The protein below binds the small molecule below.
Small molecule (SMILES): CC(=O)N[C@H]1[C@H](O[C@H]2[C@H](O)[C@@H](NC(C)=O)CO[C@@H]2CO)O[C@H](CO)[C@@H](O)[C@@H]1O

Binding-site contacts:
Ligand atom O5 contacts residue GLU281 of chain 1.A at 4.2 Å.
Ligand atom C4 contacts residue ASN282 of chain 1.A at 4.2 Å.
Ligand atom O5 contacts residue ASN282 of chain 1.A at 2.3 Å (h-bond).
Ligand atom C1 contacts residue ASN282 of chain 1.A at 1.4 Å.
Ligand atom C8 contacts residue ASN282 of chain 1.A at 3.2 Å.
Ligand atom N2 contacts residue ASN282 of chain 1.A at 2.8 Å (h-bond).
Ligand atom C2 contacts residue ASN282 of chain 1.A at 2.5 Å.
Ligand atom O6 contacts residue ASN282 of chain 1.A at 4.4 Å.
Ligand atom C5 contacts residue ASN282 of chain 1.A at 3.6 Å.
Ligand atom O7 contacts residue ASN282 of chain 1.A at 3.1 Å (h-bond).
Ligand atom C3 contacts residue ASN282 of chain 1.A at 3.8 Å.
Ligand atom C7 contacts residue ASN282 of chain 1.A at 2.8 Å.
Ligand atom C1 contacts residue GLU281 of chain 1.A at 4.5 Å.

Sequence of chain 1.A:
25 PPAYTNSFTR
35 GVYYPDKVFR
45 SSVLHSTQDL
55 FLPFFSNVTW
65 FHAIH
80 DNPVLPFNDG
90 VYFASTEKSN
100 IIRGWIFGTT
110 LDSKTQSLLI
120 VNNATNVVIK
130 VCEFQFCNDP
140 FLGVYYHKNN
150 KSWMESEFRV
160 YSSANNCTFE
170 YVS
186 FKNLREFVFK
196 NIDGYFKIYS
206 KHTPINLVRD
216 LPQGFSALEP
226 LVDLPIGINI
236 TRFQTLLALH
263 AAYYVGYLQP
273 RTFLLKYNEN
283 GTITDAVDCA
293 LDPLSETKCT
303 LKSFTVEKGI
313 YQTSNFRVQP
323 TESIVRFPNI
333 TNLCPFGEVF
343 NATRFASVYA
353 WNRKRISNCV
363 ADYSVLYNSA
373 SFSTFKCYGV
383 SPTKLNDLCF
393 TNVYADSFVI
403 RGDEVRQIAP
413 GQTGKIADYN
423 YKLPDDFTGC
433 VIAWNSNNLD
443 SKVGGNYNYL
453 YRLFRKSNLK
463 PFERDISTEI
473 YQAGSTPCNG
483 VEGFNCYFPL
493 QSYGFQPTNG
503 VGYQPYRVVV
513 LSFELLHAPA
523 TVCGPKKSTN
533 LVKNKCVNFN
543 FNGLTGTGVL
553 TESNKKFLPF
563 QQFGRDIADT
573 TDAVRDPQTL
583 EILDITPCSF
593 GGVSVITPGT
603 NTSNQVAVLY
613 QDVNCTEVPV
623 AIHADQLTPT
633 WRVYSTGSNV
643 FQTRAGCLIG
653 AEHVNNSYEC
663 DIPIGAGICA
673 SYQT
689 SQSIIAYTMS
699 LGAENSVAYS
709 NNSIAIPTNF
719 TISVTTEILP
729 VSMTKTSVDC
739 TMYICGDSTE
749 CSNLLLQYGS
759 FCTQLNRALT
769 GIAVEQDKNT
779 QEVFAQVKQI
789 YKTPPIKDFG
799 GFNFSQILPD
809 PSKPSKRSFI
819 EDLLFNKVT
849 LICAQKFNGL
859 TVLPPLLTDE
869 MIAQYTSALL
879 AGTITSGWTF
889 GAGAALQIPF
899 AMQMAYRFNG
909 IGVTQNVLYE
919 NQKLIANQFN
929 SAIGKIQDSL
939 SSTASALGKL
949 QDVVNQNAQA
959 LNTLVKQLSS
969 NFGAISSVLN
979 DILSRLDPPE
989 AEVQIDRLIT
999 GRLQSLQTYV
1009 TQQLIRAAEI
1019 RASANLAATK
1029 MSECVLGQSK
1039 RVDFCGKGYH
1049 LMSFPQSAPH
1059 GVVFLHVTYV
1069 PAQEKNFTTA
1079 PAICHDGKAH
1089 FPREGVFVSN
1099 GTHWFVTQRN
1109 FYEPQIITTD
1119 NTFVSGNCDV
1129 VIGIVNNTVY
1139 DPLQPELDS